Binding-site contacts:
Ligand atom C8 contacts residue SER187 of chain 1.E at 4.1 Å.
Ligand atom C8 contacts residue ILE243 of chain 1.C at 3.5 Å (hydrophobic).
Ligand atom O4 contacts residue TRP223 of chain 1.E at 4.4 Å.
Ligand atom C2 contacts residue ASN166 of chain 1.C at 2.6 Å.
Ligand atom C7 contacts residue MET245 of chain 1.C at 4.1 Å (hydrophobic).
Ligand atom C2 contacts residue TRP223 of chain 1.E at 4.2 Å (hydrophobic).
Ligand atom C2 contacts residue SER220 of chain 1.E at 4.2 Å.
Ligand atom C8 contacts residue THR168 of chain 1.C at 4.0 Å.
Ligand atom O7 contacts residue PRO222 of chain 1.E at 3.4 Å.
Ligand atom O3 contacts residue TRP223 of chain 1.E at 4.2 Å.
Ligand atom C4 contacts residue TRP223 of chain 1.E at 4.2 Å (hydrophobic).
Ligand atom C6 contacts residue THR168 of chain 1.C at 3.7 Å.
Ligand atom C7 contacts residue PRO222 of chain 1.E at 4.1 Å (hydrophobic).
Ligand atom O5 contacts residue TRP223 of chain 1.E at 4.2 Å.
Ligand atom C3 contacts residue ASN166 of chain 1.C at 4.0 Å.
Ligand atom C8 contacts residue SER220 of chain 1.E at 4.3 Å.
Ligand atom N2 contacts residue SER220 of chain 1.E at 3.7 Å.
Ligand atom C1 contacts residue SER220 of chain 1.E at 3.7 Å.
Ligand atom C5 contacts residue TRP223 of chain 1.E at 4.3 Å (hydrophobic).
Ligand atom C5 contacts residue MET245 of chain 1.C at 3.9 Å (hydrophobic).
Ligand atom C7 contacts residue TRP223 of chain 1.E at 3.8 Å (hydrophobic).
Ligand atom O6 contacts residue THR168 of chain 1.C at 4.1 Å.
Ligand atom O5 contacts residue TRP223 of chain 1.E at 4.4 Å.
Ligand atom C4 contacts residue ASN166 of chain 1.C at 4.3 Å.
Ligand atom C6 contacts residue TRP223 of chain 1.E at 4.2 Å (hydrophobic).
Ligand atom O7 contacts residue TRP223 of chain 1.E at 2.6 Å (h-bond).
Ligand atom O7 contacts residue ASN166 of chain 1.C at 3.2 Å (h-bond).
Ligand atom C7 contacts residue SER220 of chain 1.E at 4.2 Å.
Ligand atom C8 contacts residue PRO222 of chain 1.E at 4.2 Å (hydrophobic).
Ligand atom C5 contacts residue ASN166 of chain 1.C at 3.5 Å.
Ligand atom O7 contacts residue ARG221 of chain 1.E at 4.3 Å.
Ligand atom C1 contacts residue TRP223 of chain 1.E at 4.0 Å (hydrophobic).
Ligand atom N2 contacts residue ASN166 of chain 1.C at 3.2 Å (h-bond).
Ligand atom C6 contacts residue MET245 of chain 1.C at 3.7 Å (hydrophobic).
Ligand atom O7 contacts residue MET245 of chain 1.C at 4.3 Å.
Ligand atom C7 contacts residue ASN166 of chain 1.C at 3.4 Å.
Ligand atom C1 contacts residue ASN166 of chain 1.C at 1.4 Å.
Ligand atom O5 contacts residue ASN166 of chain 1.C at 2.3 Å (h-bond).
Ligand atom C8 contacts residue MET245 of chain 1.C at 3.8 Å (hydrophobic).

The small molecule below binds the protein below.
Small molecule (SMILES): CC(=O)N[C@H]1[C@H](O[C@H]2[C@H](O)[C@@H](NC(C)=O)CO[C@@H]2CO)O[C@H](CO)[C@@H](O[C@@H]2O[C@H](CO[C@H]3O[C@H](CO)[C@@H](O)[C@H](O)[C@@H]3O)[C@@H](O)[C@H](O)[C@@H]2O)[C@@H]1O

Sequence of chain 1.C:
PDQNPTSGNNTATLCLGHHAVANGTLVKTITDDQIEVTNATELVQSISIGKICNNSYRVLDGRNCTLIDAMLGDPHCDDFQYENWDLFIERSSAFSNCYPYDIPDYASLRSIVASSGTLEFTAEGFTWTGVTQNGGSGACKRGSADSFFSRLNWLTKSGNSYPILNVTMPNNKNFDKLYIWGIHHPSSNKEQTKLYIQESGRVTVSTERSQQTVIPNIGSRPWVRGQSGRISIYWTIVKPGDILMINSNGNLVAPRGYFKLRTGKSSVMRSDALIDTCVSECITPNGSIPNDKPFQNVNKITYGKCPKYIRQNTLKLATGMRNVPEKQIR

Sequence of chain 1.E:
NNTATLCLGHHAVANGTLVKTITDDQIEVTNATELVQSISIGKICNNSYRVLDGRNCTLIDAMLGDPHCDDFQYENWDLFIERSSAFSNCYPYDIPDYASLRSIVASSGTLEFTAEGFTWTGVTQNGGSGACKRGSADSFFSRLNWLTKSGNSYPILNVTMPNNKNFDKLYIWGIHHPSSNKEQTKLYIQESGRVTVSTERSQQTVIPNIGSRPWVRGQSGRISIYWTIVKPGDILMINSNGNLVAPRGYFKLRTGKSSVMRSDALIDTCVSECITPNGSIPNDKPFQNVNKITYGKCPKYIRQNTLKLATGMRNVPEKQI